A small-molecule ligand and the protein it binds are described below.
Small molecule (SMILES): CCc1ccccc1

Binding-site contacts:
Ligand atom CE2 contacts residue LEU78 of chain 1.B at 3.2 Å (hydrophobic).
Ligand atom CD2 contacts residue ILE266 of chain 1.B at 4.3 Å (hydrophobic).
Ligand atom CD1 contacts residue ILE266 of chain 1.B at 4.0 Å (hydrophobic).
Ligand atom CB contacts residue IRV1 of chain 1.J at 3.1 Å.
Ligand atom CE2 contacts residue VAL81 of chain 1.B at 3.3 Å (hydrophobic).
Ligand atom CG contacts residue ILE266 of chain 1.B at 3.8 Å (hydrophobic).
Ligand atom CD2 contacts residue VAL81 of chain 1.B at 3.6 Å (hydrophobic).
Ligand atom CG contacts residue ILE271 of chain 1.B at 4.0 Å (hydrophobic).
Ligand atom CE1 contacts residue IRV1 of chain 1.J at 3.5 Å.
Ligand atom CG contacts residue IRV1 of chain 1.J at 3.4 Å.
Ligand atom CZ contacts residue LEU78 of chain 1.B at 3.9 Å (hydrophobic).
Ligand atom CG contacts residue VAL90 of chain 1.B at 4.1 Å (hydrophobic).
Ligand atom CD1 contacts residue ILE271 of chain 1.B at 3.3 Å (hydrophobic).
Ligand atom CE1 contacts residue ILE271 of chain 1.B at 4.1 Å (hydrophobic).
Ligand atom CB contacts residue ALA267 of chain 1.B at 4.4 Å (hydrophobic).
Ligand atom CD1 contacts residue IRV1 of chain 1.J at 3.1 Å.
Ligand atom CB contacts residue ILE266 of chain 1.B at 3.8 Å (hydrophobic).
Ligand atom CB contacts residue ILE271 of chain 1.B at 3.9 Å (hydrophobic).
Ligand atom CZ contacts residue VAL81 of chain 1.B at 3.6 Å (hydrophobic).
Ligand atom CX contacts residue THR263 of chain 1.B at 3.5 Å.
Ligand atom CX contacts residue HOA1 of chain 1.H at 3.6 Å.
Ligand atom CX contacts residue ILE266 of chain 1.B at 3.4 Å (hydrophobic).
Ligand atom CE2 contacts residue LEU440 of chain 1.B at 4.4 Å (hydrophobic).
Ligand atom CX contacts residue ALA267 of chain 1.B at 4.0 Å (hydrophobic).
Ligand atom CG contacts residue LEU78 of chain 1.B at 4.4 Å (hydrophobic).
Ligand atom CZ contacts residue LEU440 of chain 1.B at 3.5 Å (hydrophobic).
Ligand atom CX contacts residue VAL90 of chain 1.B at 3.7 Å (hydrophobic).
Ligand atom CB contacts residue HOA1 of chain 1.H at 3.0 Å.
Ligand atom CZ contacts residue IRV1 of chain 1.J at 3.9 Å.
Ligand atom CD2 contacts residue LEU78 of chain 1.B at 3.5 Å (hydrophobic).
Ligand atom CB contacts residue VAL90 of chain 1.B at 3.9 Å (hydrophobic).
Ligand atom CD2 contacts residue VAL90 of chain 1.B at 3.9 Å (hydrophobic).
Ligand atom CE1 contacts residue LEU440 of chain 1.B at 3.7 Å (hydrophobic).
Ligand atom CG contacts residue HOA1 of chain 1.H at 4.4 Å.
Ligand atom CD2 contacts residue IRV1 of chain 1.J at 4.3 Å.

Sequence of chain 1.B:
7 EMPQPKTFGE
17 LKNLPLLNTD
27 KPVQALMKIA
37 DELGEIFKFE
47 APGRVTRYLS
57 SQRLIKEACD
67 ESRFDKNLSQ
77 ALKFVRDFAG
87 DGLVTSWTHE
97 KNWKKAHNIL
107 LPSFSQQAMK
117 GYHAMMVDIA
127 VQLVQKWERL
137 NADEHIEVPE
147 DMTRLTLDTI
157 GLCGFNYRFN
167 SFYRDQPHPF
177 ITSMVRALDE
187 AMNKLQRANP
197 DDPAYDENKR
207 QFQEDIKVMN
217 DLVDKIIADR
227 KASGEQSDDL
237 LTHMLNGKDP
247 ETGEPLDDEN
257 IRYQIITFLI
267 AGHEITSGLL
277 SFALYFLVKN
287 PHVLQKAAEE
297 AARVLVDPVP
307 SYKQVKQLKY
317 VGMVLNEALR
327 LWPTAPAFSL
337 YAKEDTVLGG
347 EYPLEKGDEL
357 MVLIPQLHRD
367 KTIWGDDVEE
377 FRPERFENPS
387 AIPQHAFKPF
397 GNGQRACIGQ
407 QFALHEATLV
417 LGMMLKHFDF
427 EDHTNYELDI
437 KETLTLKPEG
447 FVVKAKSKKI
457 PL